Sequence of chain 1.J:
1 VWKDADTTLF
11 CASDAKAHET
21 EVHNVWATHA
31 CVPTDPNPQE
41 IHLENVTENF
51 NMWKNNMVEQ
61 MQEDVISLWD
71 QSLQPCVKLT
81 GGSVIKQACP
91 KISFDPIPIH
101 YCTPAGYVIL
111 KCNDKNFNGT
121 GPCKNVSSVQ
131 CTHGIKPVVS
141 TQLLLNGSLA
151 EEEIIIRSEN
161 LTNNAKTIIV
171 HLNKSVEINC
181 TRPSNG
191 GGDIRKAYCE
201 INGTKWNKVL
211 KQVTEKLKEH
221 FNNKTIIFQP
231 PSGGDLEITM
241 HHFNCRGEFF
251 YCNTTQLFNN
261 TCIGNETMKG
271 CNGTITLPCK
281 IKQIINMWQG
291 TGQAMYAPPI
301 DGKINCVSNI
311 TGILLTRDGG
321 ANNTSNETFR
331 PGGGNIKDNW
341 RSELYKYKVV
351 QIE

Binding-site contacts:
Ligand atom C4 contacts residue GLN212 of chain 1.J at 4.3 Å.
Ligand atom C5 contacts residue ASN173 of chain 1.J at 3.6 Å.
Ligand atom O5 contacts residue ASN173 of chain 1.J at 2.4 Å (h-bond).
Ligand atom C3 contacts residue GLN212 of chain 1.J at 3.6 Å.
Ligand atom O7 contacts residue ASN173 of chain 1.J at 3.5 Å (h-bond).
Ligand atom O5 contacts residue ILE154 of chain 1.J at 3.6 Å.
Ligand atom N2 contacts residue ASN173 of chain 1.J at 2.8 Å (h-bond).
Ligand atom O7 contacts residue GLU152 of chain 1.J at 4.5 Å.
Ligand atom C1 contacts residue GLU153 of chain 1.J at 4.3 Å.
Ligand atom O5 contacts residue GLU153 of chain 1.J at 3.8 Å.
Ligand atom C1 contacts residue GLN212 of chain 1.J at 3.8 Å.
Ligand atom C2 contacts residue GLN212 of chain 1.J at 4.0 Å.
Ligand atom O4 contacts residue GLN212 of chain 1.J at 3.9 Å.
Ligand atom O3 contacts residue GLN212 of chain 1.J at 4.1 Å.
Ligand atom N2 contacts residue GLN212 of chain 1.J at 3.9 Å.
Ligand atom C5 contacts residue ILE154 of chain 1.J at 4.5 Å (hydrophobic).
Ligand atom C4 contacts residue ASN173 of chain 1.J at 4.0 Å.
Ligand atom O6 contacts residue ILE154 of chain 1.J at 3.8 Å.
Ligand atom C7 contacts residue ASN173 of chain 1.J at 3.4 Å.
Ligand atom C1 contacts residue ASN173 of chain 1.J at 1.4 Å.
Ligand atom O5 contacts residue GLN212 of chain 1.J at 4.3 Å.
Ligand atom C2 contacts residue ASN173 of chain 1.J at 2.3 Å.
Ligand atom C1 contacts residue ILE154 of chain 1.J at 4.0 Å (hydrophobic).
Ligand atom O6 contacts residue GLU153 of chain 1.J at 4.0 Å.
Ligand atom O6 contacts residue GLN212 of chain 1.J at 4.4 Å.
Ligand atom C3 contacts residue ASN173 of chain 1.J at 3.6 Å.
Ligand atom C8 contacts residue LYS174 of chain 1.J at 3.7 Å.
Ligand atom O6 contacts residue LYS216 of chain 1.J at 3.3 Å.
Ligand atom C5 contacts residue GLN212 of chain 1.J at 4.0 Å.
Ligand atom C6 contacts residue GLU153 of chain 1.J at 4.2 Å.

The small molecule below binds the protein below.
Small molecule (SMILES): CC(=O)N[C@@H]1[C@@H](O)[C@H](O)[C@@H](CO)O[C@H]1O